A small-molecule ligand and the protein it binds are described below.
Small molecule (SMILES): O=C(O)CCCC(=O)O

Sequence of chain 2.B:
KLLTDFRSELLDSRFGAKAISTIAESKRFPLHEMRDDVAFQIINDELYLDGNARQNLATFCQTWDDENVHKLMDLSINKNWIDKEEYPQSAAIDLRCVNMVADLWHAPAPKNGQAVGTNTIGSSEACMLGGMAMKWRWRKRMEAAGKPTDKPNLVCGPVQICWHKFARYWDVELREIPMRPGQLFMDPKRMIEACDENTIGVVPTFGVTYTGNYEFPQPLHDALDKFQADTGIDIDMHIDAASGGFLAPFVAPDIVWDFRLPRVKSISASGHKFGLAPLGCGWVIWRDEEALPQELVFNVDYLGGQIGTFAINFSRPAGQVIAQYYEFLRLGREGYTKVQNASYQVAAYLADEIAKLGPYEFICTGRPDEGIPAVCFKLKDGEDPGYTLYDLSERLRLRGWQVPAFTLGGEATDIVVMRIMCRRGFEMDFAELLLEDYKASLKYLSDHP

Binding-site contacts:
Ligand atom C1 contacts residue ARG422 of chain 2.A at 4.2 Å.
Ligand atom C3 contacts residue ASP86 of chain 2.B at 4.2 Å.
Ligand atom C3 contacts residue PHE317 of chain 2.B at 4.2 Å (hydrophobic).
Ligand atom C2 contacts residue PHE63 of chain 2.A at 4.1 Å (hydrophobic).
Ligand atom C5 contacts residue CYS64 of chain 2.A at 4.1 Å (hydrophobic).
Ligand atom O3 contacts residue PHE63 of chain 2.A at 3.0 Å (h-bond).
Ligand atom O4 contacts residue SER318 of chain 2.B at 4.3 Å.
Ligand atom O1 contacts residue ASP86 of chain 2.B at 3.8 Å.
Ligand atom C4 contacts residue ASP86 of chain 2.B at 3.3 Å.
Ligand atom O4 contacts residue THR62 of chain 2.A at 2.7 Å (h-bond).
Ligand atom C2 contacts residue ALA61 of chain 2.A at 4.3 Å (hydrophobic).
Ligand atom O3 contacts residue LYS276 of chain 2.A at 4.3 Å.
Ligand atom O4 contacts residue ASP86 of chain 2.B at 2.5 Å (salt-bridge).
Ligand atom C5 contacts residue ASP86 of chain 2.B at 3.4 Å.
Ligand atom O2 contacts residue ALA61 of chain 2.A at 4.0 Å.
Ligand atom C4 contacts residue ASN83 of chain 2.B at 4.5 Å.
Ligand atom O4 contacts residue ASN83 of chain 2.B at 3.3 Å (h-bond).
Ligand atom O2 contacts residue GLU89 of chain 2.B at 3.4 Å (salt-bridge).
Ligand atom C1 contacts residue ALA61 of chain 2.A at 3.8 Å (hydrophobic).
Ligand atom C1 contacts residue GLU89 of chain 2.B at 3.4 Å.
Ligand atom O1 contacts residue THR62 of chain 2.A at 3.8 Å.
Ligand atom C5 contacts residue PHE63 of chain 2.A at 4.0 Å (hydrophobic).
Ligand atom O2 contacts residue ARG422 of chain 2.A at 3.7 Å.
Ligand atom O1 contacts residue GLU89 of chain 2.B at 2.5 Å (salt-bridge).
Ligand atom C5 contacts residue ASN83 of chain 2.B at 4.1 Å.
Ligand atom O4 contacts residue GLU89 of chain 2.B at 4.4 Å.
Ligand atom O4 contacts residue PHE63 of chain 2.A at 4.2 Å.
Ligand atom O4 contacts residue CYS64 of chain 2.A at 3.9 Å.
Ligand atom C5 contacts residue SER318 of chain 2.B at 4.3 Å.
Ligand atom C4 contacts residue PHE317 of chain 2.B at 4.0 Å (hydrophobic).
Ligand atom O3 contacts residue THR62 of chain 2.A at 3.4 Å (h-bond).
Ligand atom O3 contacts residue CYS64 of chain 2.A at 3.9 Å.
Ligand atom O1 contacts residue ALA61 of chain 2.A at 3.7 Å.
Ligand atom C5 contacts residue THR62 of chain 2.A at 3.4 Å.
Ligand atom C4 contacts residue SER318 of chain 2.B at 4.2 Å.

Sequence of chain 2.A:
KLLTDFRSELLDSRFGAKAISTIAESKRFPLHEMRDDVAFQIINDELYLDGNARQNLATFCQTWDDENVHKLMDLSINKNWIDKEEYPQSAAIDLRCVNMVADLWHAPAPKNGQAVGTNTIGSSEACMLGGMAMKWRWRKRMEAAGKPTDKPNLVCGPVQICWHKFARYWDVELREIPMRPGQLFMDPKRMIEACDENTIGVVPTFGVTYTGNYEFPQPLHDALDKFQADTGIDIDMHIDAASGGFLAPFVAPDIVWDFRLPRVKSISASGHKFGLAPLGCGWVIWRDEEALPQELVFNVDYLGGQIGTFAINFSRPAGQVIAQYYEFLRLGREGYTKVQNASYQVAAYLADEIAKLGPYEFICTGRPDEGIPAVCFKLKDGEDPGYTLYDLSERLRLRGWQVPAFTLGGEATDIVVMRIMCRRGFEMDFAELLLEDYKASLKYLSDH